This protein binds this small molecule.
Small molecule (SMILES): CC(=O)N[C@H]1[C@H](O[C@H]2[C@H](O)[C@@H](NC(C)=O)CO[C@@H]2CO)O[C@H](CO)[C@@H](O)[C@@H]1O

Sequence of chain 42.F:
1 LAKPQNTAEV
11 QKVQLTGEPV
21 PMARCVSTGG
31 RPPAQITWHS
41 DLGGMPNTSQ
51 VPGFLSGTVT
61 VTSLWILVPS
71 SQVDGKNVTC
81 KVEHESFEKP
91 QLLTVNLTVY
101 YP

Binding-site contacts:
Ligand atom C2 contacts residue NAG1 of chain 42.L at 4.3 Å.
Ligand atom C7 contacts residue NAG1 of chain 42.L at 4.3 Å.
Ligand atom O6 contacts residue THR94 of chain 42.F at 4.0 Å.
Ligand atom C6 contacts residue THR94 of chain 42.F at 4.0 Å.
Ligand atom C4 contacts residue ASN77 of chain 42.F at 4.2 Å.
Ligand atom N2 contacts residue ASN77 of chain 42.F at 2.8 Å (h-bond).
Ligand atom C1 contacts residue NAG1 of chain 42.L at 3.4 Å.
Ligand atom C7 contacts residue ASN77 of chain 42.F at 2.7 Å.
Ligand atom N2 contacts residue NAG1 of chain 42.L at 4.2 Å.
Ligand atom O5 contacts residue ASN77 of chain 42.F at 2.4 Å (h-bond).
Ligand atom C5 contacts residue NAG1 of chain 42.L at 4.5 Å.
Ligand atom C8 contacts residue ASN77 of chain 42.F at 4.1 Å.
Ligand atom C8 contacts residue NAG1 of chain 42.L at 4.3 Å.
Ligand atom C5 contacts residue ASN77 of chain 42.F at 3.7 Å.
Ligand atom O5 contacts residue THR94 of chain 42.F at 3.8 Å.
Ligand atom C3 contacts residue ASN77 of chain 42.F at 3.7 Å.
Ligand atom C2 contacts residue ASN77 of chain 42.F at 2.3 Å.
Ligand atom O7 contacts residue ASN77 of chain 42.F at 2.3 Å (h-bond).
Ligand atom O5 contacts residue NAG1 of chain 42.L at 4.2 Å.
Ligand atom C1 contacts residue ASN77 of chain 42.F at 1.5 Å.